Binding-site contacts:
Ligand atom C6 contacts residue PRO24 of chain 2.A at 4.0 Å (hydrophobic).
Ligand atom O6 contacts residue THR98 of chain 2.A at 3.6 Å.
Ligand atom O7 contacts residue ILE72 of chain 2.A at 4.0 Å.
Ligand atom C5 contacts residue PHE51 of chain 2.A at 3.7 Å (hydrophobic).
Ligand atom C1 contacts residue ASN96 of chain 2.A at 1.4 Å.
Ligand atom O7 contacts residue ASN96 of chain 2.A at 3.5 Å (h-bond).
Ligand atom C1 contacts residue THR98 of chain 2.A at 4.2 Å.
Ligand atom O6 contacts residue PRO24 of chain 2.A at 3.3 Å.
Ligand atom C7 contacts residue SER70 of chain 2.A at 4.1 Å.
Ligand atom C1 contacts residue HIS97 of chain 2.A at 4.3 Å.
Ligand atom C2 contacts residue ASN96 of chain 2.A at 2.2 Å.
Ligand atom C7 contacts residue ASN96 of chain 2.A at 3.4 Å.
Ligand atom C8 contacts residue PRO24 of chain 2.A at 4.4 Å (hydrophobic).
Ligand atom C8 contacts residue ILE72 of chain 2.A at 3.7 Å (hydrophobic).
Ligand atom C3 contacts residue ASN96 of chain 2.A at 3.6 Å.
Ligand atom O6 contacts residue PHE51 of chain 2.A at 4.2 Å.
Ligand atom N2 contacts residue SER70 of chain 2.A at 4.5 Å.
Ligand atom O6 contacts residue HIS97 of chain 2.A at 2.9 Å (h-bond).
Ligand atom C5 contacts residue HIS97 of chain 2.A at 4.3 Å.
Ligand atom C1 contacts residue PHE51 of chain 2.A at 4.0 Å (hydrophobic).
Ligand atom O5 contacts residue HIS97 of chain 2.A at 3.4 Å (h-bond).
Ligand atom O7 contacts residue THR98 of chain 2.A at 4.4 Å.
Ligand atom C7 contacts residue PHE51 of chain 2.A at 4.2 Å (hydrophobic).
Ligand atom C5 contacts residue ASN96 of chain 2.A at 3.6 Å.
Ligand atom C8 contacts residue PHE51 of chain 2.A at 3.7 Å (hydrophobic).
Ligand atom C4 contacts residue ASN96 of chain 2.A at 4.1 Å.
Ligand atom O7 contacts residue PHE51 of chain 2.A at 4.0 Å.
Ligand atom O5 contacts residue THR98 of chain 2.A at 3.8 Å.
Ligand atom C7 contacts residue ILE72 of chain 2.A at 3.6 Å (hydrophobic).
Ligand atom C2 contacts residue THR98 of chain 2.A at 4.2 Å.
Ligand atom O7 contacts residue SER70 of chain 2.A at 3.1 Å (h-bond).
Ligand atom N2 contacts residue ASN96 of chain 2.A at 2.6 Å (h-bond).
Ligand atom O5 contacts residue PHE51 of chain 2.A at 3.7 Å.
Ligand atom N2 contacts residue ILE72 of chain 2.A at 3.9 Å.
Ligand atom C6 contacts residue HIS97 of chain 2.A at 4.1 Å.
Ligand atom O5 contacts residue ASN96 of chain 2.A at 2.4 Å (h-bond).
Ligand atom C6 contacts residue PHE51 of chain 2.A at 3.7 Å (hydrophobic).

Sequence of chain 2.A:
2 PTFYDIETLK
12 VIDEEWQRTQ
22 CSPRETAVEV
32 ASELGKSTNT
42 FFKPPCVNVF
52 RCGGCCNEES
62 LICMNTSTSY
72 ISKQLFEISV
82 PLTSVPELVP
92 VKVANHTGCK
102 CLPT

A small-molecule ligand and the protein it binds are described below.
Small molecule (SMILES): CC(=O)N[C@H]1[C@H](O[C@H]2[C@H](O)[C@@H](NC(C)=O)CO[C@@H]2CO)O[C@H](CO)[C@@H](O[C@@H]2O[C@H](CO)[C@@H](O)[C@H](O)[C@@H]2O)[C@@H]1O